Binding-site contacts:
Ligand atom C1 contacts residue PRO60 of chain 1.E at 4.2 Å (hydrophobic).
Ligand atom C2 contacts residue ASN62 of chain 1.E at 2.5 Å.
Ligand atom C4 contacts residue ASN62 of chain 1.E at 4.3 Å.
Ligand atom N2 contacts residue PRO59 of chain 1.E at 4.3 Å.
Ligand atom O7 contacts residue PRO59 of chain 1.E at 3.5 Å (h-bond).
Ligand atom C2 contacts residue PRO60 of chain 1.E at 4.0 Å (hydrophobic).
Ligand atom O7 contacts residue VAL61 of chain 1.E at 4.2 Å.
Ligand atom O7 contacts residue PRO60 of chain 1.E at 2.9 Å (h-bond).
Ligand atom O3 contacts residue PRO59 of chain 1.E at 3.9 Å.
Ligand atom C8 contacts residue ASN62 of chain 1.E at 4.2 Å.
Ligand atom O5 contacts residue ASN62 of chain 1.E at 2.4 Å (h-bond).
Ligand atom N2 contacts residue PRO60 of chain 1.E at 2.8 Å (h-bond).
Ligand atom C7 contacts residue PRO60 of chain 1.E at 3.2 Å (hydrophobic).
Ligand atom C3 contacts residue ASN62 of chain 1.E at 3.8 Å.
Ligand atom C5 contacts residue ASN62 of chain 1.E at 3.7 Å.
Ligand atom C7 contacts residue ASN62 of chain 1.E at 3.8 Å.
Ligand atom O7 contacts residue ASN55 of chain 1.E at 4.4 Å.
Ligand atom C7 contacts residue PRO59 of chain 1.E at 4.2 Å (hydrophobic).
Ligand atom C1 contacts residue ASN62 of chain 1.E at 1.4 Å.
Ligand atom N2 contacts residue ASN62 of chain 1.E at 3.0 Å (h-bond).

Sequence of chain 1.E:
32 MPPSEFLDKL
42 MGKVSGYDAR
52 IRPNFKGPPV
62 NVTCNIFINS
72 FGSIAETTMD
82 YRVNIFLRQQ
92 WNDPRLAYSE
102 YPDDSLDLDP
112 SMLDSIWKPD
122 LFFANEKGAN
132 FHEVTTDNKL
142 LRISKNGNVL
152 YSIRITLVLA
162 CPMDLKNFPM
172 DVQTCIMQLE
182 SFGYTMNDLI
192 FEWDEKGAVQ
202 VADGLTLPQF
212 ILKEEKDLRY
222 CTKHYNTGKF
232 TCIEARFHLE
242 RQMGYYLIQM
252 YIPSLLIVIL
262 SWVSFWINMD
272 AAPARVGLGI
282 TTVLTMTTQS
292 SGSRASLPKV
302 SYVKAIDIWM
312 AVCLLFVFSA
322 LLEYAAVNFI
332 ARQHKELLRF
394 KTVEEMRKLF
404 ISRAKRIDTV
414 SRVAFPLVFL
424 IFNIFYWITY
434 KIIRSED

A small-molecule ligand and the protein it binds are described below.
Small molecule (SMILES): CC(=O)N[C@@H]1[C@@H](O)[C@H](O)[C@@H](CO)O[C@H]1O